A small-molecule ligand and the protein it binds are described below.
Small molecule (SMILES): Nc1ccn([C@@H]2O[C@H](COP(=O)(O)CP(=O)(O)OP(=O)(O)O)[C@@H](O)[C@H]2O)c(=O)n1

Sequence of chain 1.C:
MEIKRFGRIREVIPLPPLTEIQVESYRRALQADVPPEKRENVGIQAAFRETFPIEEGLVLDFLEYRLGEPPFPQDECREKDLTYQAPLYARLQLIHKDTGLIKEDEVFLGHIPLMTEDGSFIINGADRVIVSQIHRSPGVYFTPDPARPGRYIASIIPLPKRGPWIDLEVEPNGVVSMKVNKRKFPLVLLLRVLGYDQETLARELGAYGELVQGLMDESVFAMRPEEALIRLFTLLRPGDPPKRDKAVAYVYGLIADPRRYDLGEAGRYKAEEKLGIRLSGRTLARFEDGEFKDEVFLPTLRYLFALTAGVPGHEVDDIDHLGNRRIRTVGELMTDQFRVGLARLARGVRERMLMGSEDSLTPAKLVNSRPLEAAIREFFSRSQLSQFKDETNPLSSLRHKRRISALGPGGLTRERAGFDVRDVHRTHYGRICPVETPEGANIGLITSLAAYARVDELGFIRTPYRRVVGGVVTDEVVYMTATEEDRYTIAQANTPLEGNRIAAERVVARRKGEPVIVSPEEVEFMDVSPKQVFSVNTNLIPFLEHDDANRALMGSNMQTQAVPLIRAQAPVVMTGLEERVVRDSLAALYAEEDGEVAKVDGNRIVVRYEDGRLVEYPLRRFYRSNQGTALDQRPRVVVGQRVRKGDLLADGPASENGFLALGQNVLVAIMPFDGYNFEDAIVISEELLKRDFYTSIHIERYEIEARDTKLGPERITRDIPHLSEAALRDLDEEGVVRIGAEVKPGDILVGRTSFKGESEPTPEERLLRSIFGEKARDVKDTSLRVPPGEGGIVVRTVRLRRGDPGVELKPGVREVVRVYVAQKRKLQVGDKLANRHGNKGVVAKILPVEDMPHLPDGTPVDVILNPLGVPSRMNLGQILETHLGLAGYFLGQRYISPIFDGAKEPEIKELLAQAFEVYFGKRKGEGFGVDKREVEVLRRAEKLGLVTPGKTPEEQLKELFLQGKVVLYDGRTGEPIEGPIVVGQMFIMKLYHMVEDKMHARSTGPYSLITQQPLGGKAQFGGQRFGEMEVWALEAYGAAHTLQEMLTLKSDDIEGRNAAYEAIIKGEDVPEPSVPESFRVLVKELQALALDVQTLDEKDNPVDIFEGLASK

Sequence of chain 1.D:
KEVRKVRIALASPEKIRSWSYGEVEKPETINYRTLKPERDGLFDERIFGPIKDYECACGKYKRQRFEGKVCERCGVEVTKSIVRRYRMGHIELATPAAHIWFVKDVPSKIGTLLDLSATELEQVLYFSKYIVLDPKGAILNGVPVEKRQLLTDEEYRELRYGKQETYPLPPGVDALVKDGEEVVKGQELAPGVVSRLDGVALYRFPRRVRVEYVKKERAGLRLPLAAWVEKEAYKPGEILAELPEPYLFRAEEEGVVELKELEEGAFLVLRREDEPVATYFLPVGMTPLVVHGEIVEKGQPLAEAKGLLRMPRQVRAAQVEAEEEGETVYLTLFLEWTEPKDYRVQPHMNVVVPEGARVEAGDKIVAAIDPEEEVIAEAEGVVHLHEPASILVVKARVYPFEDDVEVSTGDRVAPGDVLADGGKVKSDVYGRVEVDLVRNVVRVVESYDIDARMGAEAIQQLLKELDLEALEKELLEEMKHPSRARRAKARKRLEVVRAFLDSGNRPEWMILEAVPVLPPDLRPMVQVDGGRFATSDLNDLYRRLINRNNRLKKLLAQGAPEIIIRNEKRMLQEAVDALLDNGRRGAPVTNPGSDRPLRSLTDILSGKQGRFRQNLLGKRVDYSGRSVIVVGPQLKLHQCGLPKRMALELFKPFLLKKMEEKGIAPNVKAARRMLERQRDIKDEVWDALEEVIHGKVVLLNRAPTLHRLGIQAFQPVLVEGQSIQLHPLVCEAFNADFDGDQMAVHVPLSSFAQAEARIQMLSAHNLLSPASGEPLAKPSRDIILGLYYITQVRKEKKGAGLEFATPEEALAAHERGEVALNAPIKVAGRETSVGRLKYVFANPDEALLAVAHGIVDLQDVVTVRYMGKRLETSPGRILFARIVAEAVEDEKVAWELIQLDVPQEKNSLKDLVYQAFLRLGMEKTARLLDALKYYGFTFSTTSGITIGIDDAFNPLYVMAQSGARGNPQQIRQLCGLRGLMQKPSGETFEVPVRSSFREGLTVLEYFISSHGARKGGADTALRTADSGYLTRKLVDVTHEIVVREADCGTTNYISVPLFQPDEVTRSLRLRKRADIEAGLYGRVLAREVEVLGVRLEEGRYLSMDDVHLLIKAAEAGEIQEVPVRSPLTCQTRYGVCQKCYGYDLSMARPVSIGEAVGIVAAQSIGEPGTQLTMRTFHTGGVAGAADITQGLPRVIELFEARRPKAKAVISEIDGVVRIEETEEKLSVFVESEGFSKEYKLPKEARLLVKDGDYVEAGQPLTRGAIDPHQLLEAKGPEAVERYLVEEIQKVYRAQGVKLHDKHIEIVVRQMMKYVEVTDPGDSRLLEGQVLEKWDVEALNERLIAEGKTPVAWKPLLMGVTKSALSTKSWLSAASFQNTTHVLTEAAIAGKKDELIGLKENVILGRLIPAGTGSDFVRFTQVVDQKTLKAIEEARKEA

Binding-site contacts:
Ligand atom O2' contacts residue GLN1235 of chain 1.D at 3.5 Å (h-bond).
Ligand atom O3' contacts residue ASN737 of chain 1.D at 2.8 Å (h-bond).
Ligand atom O2' contacts residue MET1238 of chain 1.D at 3.7 Å.
Ligand atom O2' contacts residue ASN737 of chain 1.D at 3.0 Å (h-bond).
Ligand atom O3G contacts residue THR1240 of chain 1.D at 3.8 Å.
Ligand atom O1G contacts residue MG1 of chain 1.W at 2.3 Å.
Ligand atom C4 contacts residue A2 of chain 1.I at 3.3 Å.
Ligand atom PB contacts residue MG1 of chain 1.W at 3.6 Å.
Ligand atom O2G contacts residue ARG557 of chain 1.C at 2.9 Å (salt-bridge).
Ligand atom O2G contacts residue ARG879 of chain 1.C at 3.4 Å (salt-bridge).
Ligand atom O1A contacts residue GLU445 of chain 1.C at 3.8 Å.
Ligand atom O2B contacts residue THR1240 of chain 1.D at 3.9 Å.
Ligand atom O2 contacts residue MET1238 of chain 1.D at 3.8 Å.
Ligand atom C2 contacts residue MET1238 of chain 1.D at 3.9 Å (hydrophobic).
Ligand atom O2B contacts residue MET1238 of chain 1.D at 3.5 Å (h-bond).
Ligand atom C1' contacts residue ARG704 of chain 1.D at 3.6 Å.
Ligand atom O3B contacts residue THR1240 of chain 1.D at 3.1 Å (h-bond).
Ligand atom O2G contacts residue MG1 of chain 1.W at 3.9 Å.
Ligand atom C3' contacts residue ASN737 of chain 1.D at 3.8 Å.
Ligand atom C2' contacts residue MET1238 of chain 1.D at 3.8 Å (hydrophobic).
Ligand atom PG contacts residue MG1 of chain 1.W at 3.5 Å.
Ligand atom C2' contacts residue ASN737 of chain 1.D at 4.0 Å.
Ligand atom C2 contacts residue A2 of chain 1.I at 3.6 Å.
Ligand atom C5' contacts residue A2 of chain 1.I at 3.6 Å.
Ligand atom O3' contacts residue GLN1235 of chain 1.D at 3.9 Å.
Ligand atom O2 contacts residue PRO706 of chain 1.D at 3.3 Å.
Ligand atom O2 contacts residue A2 of chain 1.I at 3.6 Å.
Ligand atom N4 contacts residue A2 of chain 1.I at 3.1 Å (h-bond).
Ligand atom O3B contacts residue MG1 of chain 1.W at 4.0 Å.
Ligand atom O4' contacts residue ARG704 of chain 1.D at 3.1 Å (salt-bridge).
Ligand atom C4' contacts residue ARG704 of chain 1.D at 3.4 Å.
Ligand atom O2A contacts residue A2 of chain 1.I at 3.5 Å (h-bond).
Ligand atom N3 contacts residue A2 of chain 1.I at 3.4 Å.
Ligand atom C5 contacts residue A2 of chain 1.I at 3.9 Å.
Ligand atom O4' contacts residue A2 of chain 1.I at 3.2 Å.
Ligand atom O3G contacts residue ARG557 of chain 1.C at 3.4 Å (salt-bridge).
Ligand atom PG contacts residue ARG557 of chain 1.C at 3.7 Å.
Ligand atom O3G contacts residue ARG879 of chain 1.C at 3.7 Å.
Ligand atom O2' contacts residue ARG704 of chain 1.D at 3.6 Å (salt-bridge).
Ligand atom O1B contacts residue MG1 of chain 1.W at 2.3 Å.